Binding-site contacts:
Ligand atom C26 contacts residue QNJ1 of chain 1.F at 3.8 Å.
Ligand atom C25 contacts residue QNJ1 of chain 1.F at 3.9 Å.
Ligand atom C29 contacts residue VAL178 of chain 1.A at 4.0 Å (hydrophobic).
Ligand atom O6 contacts residue ARG197 of chain 1.A at 3.3 Å (salt-bridge).
Ligand atom O6 contacts residue TYR290 of chain 1.A at 2.5 Å (h-bond).
Ligand atom C27 contacts residue VAL178 of chain 1.A at 4.0 Å (hydrophobic).
Ligand atom C10 contacts residue LEU287 of chain 1.A at 4.1 Å (hydrophobic).
Ligand atom O4 contacts residue TYR290 of chain 1.A at 3.7 Å.
Ligand atom C25 contacts residue SER179 of chain 1.A at 3.2 Å.
Ligand atom C35 contacts residue TRP75 of chain 1.A at 3.3 Å (hydrophobic).
Ligand atom O4 contacts residue LYS200 of chain 1.A at 3.4 Å (salt-bridge).
Ligand atom O5 contacts residue TRP302 of chain 1.B at 4.1 Å.
Ligand atom C10 contacts residue GLY286 of chain 1.A at 4.0 Å.
Ligand atom C23 contacts residue LYS200 of chain 1.A at 3.5 Å.
Ligand atom O1 contacts residue TYR290 of chain 1.A at 3.0 Å.
Ligand atom C11 contacts residue PHE283 of chain 1.A at 4.2 Å (hydrophobic).
Ligand atom C29 contacts residue SER203 of chain 1.A at 3.9 Å.
Ligand atom P1 contacts residue TYR290 of chain 1.A at 3.2 Å.
Ligand atom C24 contacts residue LYS200 of chain 1.A at 3.5 Å.
Ligand atom O3 contacts residue TYR290 of chain 1.A at 3.0 Å (h-bond).
Ligand atom C26 contacts residue SER179 of chain 1.A at 4.2 Å.
Ligand atom C14 contacts residue TYR290 of chain 1.A at 4.1 Å (hydrophobic).
Ligand atom C28 contacts residue LEU175 of chain 1.A at 4.2 Å (hydrophobic).
Ligand atom C27 contacts residue VAL204 of chain 1.A at 4.2 Å (hydrophobic).
Ligand atom P1 contacts residue LYS200 of chain 1.A at 3.8 Å.
Ligand atom C17 contacts residue LYS200 of chain 1.A at 3.8 Å.
Ligand atom O8 contacts residue SER179 of chain 1.A at 3.5 Å (h-bond).
Ligand atom C24 contacts residue SER179 of chain 1.A at 4.2 Å.
Ligand atom O6 contacts residue TRP302 of chain 1.B at 3.7 Å.
Ligand atom O8 contacts residue LYS200 of chain 1.A at 3.4 Å.
Ligand atom P1 contacts residue ARG197 of chain 1.A at 3.5 Å.
Ligand atom C17 contacts residue TYR290 of chain 1.A at 4.1 Å (hydrophobic).
Ligand atom C24 contacts residue VAL204 of chain 1.A at 3.6 Å (hydrophobic).
Ligand atom O5 contacts residue LYS200 of chain 1.A at 3.5 Å (salt-bridge).
Ligand atom O3 contacts residue LYS200 of chain 1.A at 3.9 Å.
Ligand atom O4 contacts residue ARG197 of chain 1.A at 2.5 Å (salt-bridge).
Ligand atom C16 contacts residue LYS200 of chain 1.A at 4.2 Å.
Ligand atom C26 contacts residue VAL204 of chain 1.A at 3.9 Å (hydrophobic).
Ligand atom C31 contacts residue SER203 of chain 1.A at 3.8 Å.
Ligand atom C36 contacts residue TRP75 of chain 1.A at 3.4 Å (hydrophobic).

This protein binds this small molecule.
Small molecule (SMILES): CCCCCCCCCCCCCC(=O)O[C@@H](COC(=O)CCCCCCCC)COP(=O)(O)O

Sequence of chain 1.B:
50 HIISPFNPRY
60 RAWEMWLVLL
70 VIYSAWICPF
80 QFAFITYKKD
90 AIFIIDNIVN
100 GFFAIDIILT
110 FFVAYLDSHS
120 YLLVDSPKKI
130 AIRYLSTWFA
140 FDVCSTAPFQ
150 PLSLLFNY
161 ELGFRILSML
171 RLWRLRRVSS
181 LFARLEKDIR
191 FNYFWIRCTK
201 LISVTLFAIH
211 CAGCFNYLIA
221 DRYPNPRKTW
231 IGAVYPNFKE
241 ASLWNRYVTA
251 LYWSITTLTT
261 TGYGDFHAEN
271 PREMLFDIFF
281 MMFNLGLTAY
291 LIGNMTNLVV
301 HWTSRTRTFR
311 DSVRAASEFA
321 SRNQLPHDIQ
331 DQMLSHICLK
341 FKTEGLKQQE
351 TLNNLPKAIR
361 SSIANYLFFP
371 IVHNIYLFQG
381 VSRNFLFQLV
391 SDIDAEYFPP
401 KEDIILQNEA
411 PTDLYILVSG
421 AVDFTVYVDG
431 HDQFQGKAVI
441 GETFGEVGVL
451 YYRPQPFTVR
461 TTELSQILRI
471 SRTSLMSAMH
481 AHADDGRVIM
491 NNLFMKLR

Sequence of chain 1.A:
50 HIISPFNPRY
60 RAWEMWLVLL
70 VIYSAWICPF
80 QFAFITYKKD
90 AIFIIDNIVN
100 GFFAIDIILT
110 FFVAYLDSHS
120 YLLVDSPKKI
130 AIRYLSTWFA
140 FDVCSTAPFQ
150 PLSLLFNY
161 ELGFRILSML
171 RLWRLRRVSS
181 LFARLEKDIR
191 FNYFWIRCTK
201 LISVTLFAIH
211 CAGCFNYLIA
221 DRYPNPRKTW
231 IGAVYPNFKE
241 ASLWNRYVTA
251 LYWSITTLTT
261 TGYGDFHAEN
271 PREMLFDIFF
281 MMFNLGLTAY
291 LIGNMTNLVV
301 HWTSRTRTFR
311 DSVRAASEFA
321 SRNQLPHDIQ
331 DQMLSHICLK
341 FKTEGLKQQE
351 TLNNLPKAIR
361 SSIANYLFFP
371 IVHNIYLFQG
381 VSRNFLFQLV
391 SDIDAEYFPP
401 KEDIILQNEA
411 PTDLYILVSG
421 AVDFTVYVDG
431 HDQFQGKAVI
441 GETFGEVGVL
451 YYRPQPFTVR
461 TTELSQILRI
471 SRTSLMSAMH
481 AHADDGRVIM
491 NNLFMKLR